Binding-site contacts:
Ligand atom O4 contacts residue THR46 of chain 1.B at 2.7 Å (h-bond).
Ligand atom O5 contacts residue GLN44 of chain 1.B at 3.3 Å.
Ligand atom N2 contacts residue THR46 of chain 1.B at 3.3 Å.
Ligand atom C2 contacts residue GLY43 of chain 1.B at 3.5 Å.
Ligand atom C1 contacts residue THR131 of chain 1.B at 4.4 Å.
Ligand atom C2 contacts residue THR46 of chain 1.B at 3.4 Å.
Ligand atom N2 contacts residue GLY43 of chain 1.B at 3.0 Å (h-bond).
Ligand atom BR1 contacts residue GLN129 of chain 1.B at 3.9 Å.
Ligand atom O2 contacts residue THR46 of chain 1.B at 4.1 Å.
Ligand atom O5 contacts residue GLY43 of chain 1.B at 4.0 Å.
Ligand atom N2 contacts residue GLN44 of chain 1.B at 4.4 Å.
Ligand atom C1 contacts residue THR46 of chain 1.B at 3.5 Å.
Ligand atom C4 contacts residue THR46 of chain 1.B at 3.8 Å.
Ligand atom C3 contacts residue GLY43 of chain 1.B at 4.0 Å.
Ligand atom BR1 contacts residue THR46 of chain 1.B at 3.7 Å.
Ligand atom C3 contacts residue THR46 of chain 1.B at 4.3 Å.
Ligand atom BR2 contacts residue GLY43 of chain 1.B at 3.7 Å.
Ligand atom C1 contacts residue GLY43 of chain 1.B at 3.0 Å.

Sequence of chain 1.B:
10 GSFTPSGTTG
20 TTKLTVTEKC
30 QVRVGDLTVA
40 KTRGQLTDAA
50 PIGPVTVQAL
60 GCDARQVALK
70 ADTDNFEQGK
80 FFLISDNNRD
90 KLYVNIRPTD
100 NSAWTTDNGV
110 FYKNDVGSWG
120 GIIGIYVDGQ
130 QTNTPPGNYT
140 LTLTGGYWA

This small molecule binds to this protein.
Small molecule (SMILES): O=C(N[C@H](CO)[C@H](O)c1ccc([N+](=O)[O-])cc1)C(Br)Br